A protein and the small-molecule ligand that binds it are described below.
Small molecule (SMILES): OC[C@H]1O[C@H](O[C@H]2[C@H](O)[C@@H](O)[C@@H](O[C@H]3[C@H](O)[C@@H](O)[C@@H](O)O[C@@H]3CO)O[C@@H]2CO)[C@H](O)[C@@H](O)[C@@H]1O

Binding-site contacts:
Ligand atom C3 contacts residue HIS759 of chain 1.A at 4.4 Å.
Ligand atom O2 contacts residue ARG737 of chain 1.A at 3.2 Å (salt-bridge).
Ligand atom C5 contacts residue HIS759 of chain 1.A at 4.2 Å.
Ligand atom O2 contacts residue SER616 of chain 1.A at 4.0 Å.
Ligand atom C2 contacts residue TRP617 of chain 1.A at 3.8 Å (hydrophobic).
Ligand atom O5 contacts residue HIS759 of chain 1.A at 3.6 Å.
Ligand atom C2 contacts residue SER616 of chain 1.A at 4.0 Å.
Ligand atom C3 contacts residue LYS528 of chain 1.A at 3.9 Å.
Ligand atom O3 contacts residue TRP821 of chain 1.A at 4.0 Å.
Ligand atom C6 contacts residue TRP617 of chain 1.A at 4.2 Å (hydrophobic).
Ligand atom C1 contacts residue HIS759 of chain 1.A at 4.2 Å.
Ligand atom C4 contacts residue HIS759 of chain 1.A at 4.0 Å.
Ligand atom O2 contacts residue LYS528 of chain 1.A at 2.5 Å (salt-bridge).
Ligand atom C2 contacts residue HIS759 of chain 1.A at 3.9 Å.
Ligand atom C3 contacts residue GLY529 of chain 1.A at 3.3 Å.
Ligand atom O6 contacts residue TRP617 of chain 1.A at 4.0 Å.
Ligand atom O3 contacts residue LYS528 of chain 1.A at 3.0 Å (salt-bridge).
Ligand atom O5 contacts residue TRP617 of chain 1.A at 3.4 Å.
Ligand atom O3 contacts residue GLY529 of chain 1.A at 2.9 Å (h-bond).
Ligand atom C2 contacts residue GLY529 of chain 1.A at 3.7 Å.
Ligand atom O3 contacts residue SER616 of chain 1.A at 4.5 Å.
Ligand atom O2 contacts residue GLY529 of chain 1.A at 2.9 Å (h-bond).
Ligand atom C1 contacts residue TRP617 of chain 1.A at 3.5 Å (hydrophobic).
Ligand atom C6 contacts residue HIS759 of chain 1.A at 3.9 Å.
Ligand atom C4 contacts residue TRP617 of chain 1.A at 4.0 Å (hydrophobic).
Ligand atom C2 contacts residue LYS528 of chain 1.A at 3.2 Å.
Ligand atom O3 contacts residue TRP617 of chain 1.A at 4.0 Å.
Ligand atom O6 contacts residue HIS759 of chain 1.A at 4.4 Å.
Ligand atom O2 contacts residue TRP617 of chain 1.A at 3.9 Å.

Sequence of chain 1.A:
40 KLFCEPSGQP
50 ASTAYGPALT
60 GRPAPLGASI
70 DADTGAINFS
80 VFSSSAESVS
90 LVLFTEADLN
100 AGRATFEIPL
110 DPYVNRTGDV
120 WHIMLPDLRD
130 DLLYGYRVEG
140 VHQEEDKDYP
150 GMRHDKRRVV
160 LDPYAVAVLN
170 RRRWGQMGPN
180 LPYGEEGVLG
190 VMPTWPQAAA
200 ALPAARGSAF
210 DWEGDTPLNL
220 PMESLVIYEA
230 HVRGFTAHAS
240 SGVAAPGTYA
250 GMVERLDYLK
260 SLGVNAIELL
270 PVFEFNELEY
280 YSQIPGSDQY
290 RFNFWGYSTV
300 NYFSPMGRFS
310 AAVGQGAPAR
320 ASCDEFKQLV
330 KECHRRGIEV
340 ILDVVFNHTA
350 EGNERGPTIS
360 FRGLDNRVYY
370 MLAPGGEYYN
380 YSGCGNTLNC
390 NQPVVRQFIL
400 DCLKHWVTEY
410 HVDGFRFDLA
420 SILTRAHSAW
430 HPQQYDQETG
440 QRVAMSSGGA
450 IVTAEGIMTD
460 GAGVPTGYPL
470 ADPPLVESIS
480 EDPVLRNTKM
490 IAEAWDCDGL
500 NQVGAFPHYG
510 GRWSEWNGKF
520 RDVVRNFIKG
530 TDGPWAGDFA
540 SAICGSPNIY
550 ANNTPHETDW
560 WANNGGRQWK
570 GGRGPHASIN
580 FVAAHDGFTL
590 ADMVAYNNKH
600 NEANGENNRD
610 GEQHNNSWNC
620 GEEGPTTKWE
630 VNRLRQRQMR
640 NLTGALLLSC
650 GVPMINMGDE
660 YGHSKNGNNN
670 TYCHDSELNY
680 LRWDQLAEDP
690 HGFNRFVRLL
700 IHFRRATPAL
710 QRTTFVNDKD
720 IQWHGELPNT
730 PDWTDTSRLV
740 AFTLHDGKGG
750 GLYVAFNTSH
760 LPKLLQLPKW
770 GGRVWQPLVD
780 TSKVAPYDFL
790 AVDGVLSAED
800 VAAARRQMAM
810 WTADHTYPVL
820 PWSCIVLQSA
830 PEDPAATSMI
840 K